The small molecule below binds the protein below.
Small molecule (SMILES): CC(=O)N[C@@H]1[C@@H](O)[C@H](O)[C@@H](CO)O[C@H]1O

Binding-site contacts:
Ligand atom C3 contacts residue ASN376 of chain 1.X at 3.8 Å.
Ligand atom C1 contacts residue ASN376 of chain 1.X at 1.4 Å.
Ligand atom C5 contacts residue ASN376 of chain 1.X at 3.7 Å.
Ligand atom C4 contacts residue ASN376 of chain 1.X at 4.2 Å.
Ligand atom N2 contacts residue ASN376 of chain 1.X at 2.9 Å (h-bond).
Ligand atom C8 contacts residue LYS375 of chain 1.X at 4.3 Å.
Ligand atom C2 contacts residue ASN376 of chain 1.X at 2.5 Å.
Ligand atom C7 contacts residue ASN376 of chain 1.X at 3.5 Å.
Ligand atom O7 contacts residue ASN376 of chain 1.X at 3.8 Å.
Ligand atom O5 contacts residue ASN376 of chain 1.X at 2.4 Å (h-bond).

Sequence of chain 1.X:
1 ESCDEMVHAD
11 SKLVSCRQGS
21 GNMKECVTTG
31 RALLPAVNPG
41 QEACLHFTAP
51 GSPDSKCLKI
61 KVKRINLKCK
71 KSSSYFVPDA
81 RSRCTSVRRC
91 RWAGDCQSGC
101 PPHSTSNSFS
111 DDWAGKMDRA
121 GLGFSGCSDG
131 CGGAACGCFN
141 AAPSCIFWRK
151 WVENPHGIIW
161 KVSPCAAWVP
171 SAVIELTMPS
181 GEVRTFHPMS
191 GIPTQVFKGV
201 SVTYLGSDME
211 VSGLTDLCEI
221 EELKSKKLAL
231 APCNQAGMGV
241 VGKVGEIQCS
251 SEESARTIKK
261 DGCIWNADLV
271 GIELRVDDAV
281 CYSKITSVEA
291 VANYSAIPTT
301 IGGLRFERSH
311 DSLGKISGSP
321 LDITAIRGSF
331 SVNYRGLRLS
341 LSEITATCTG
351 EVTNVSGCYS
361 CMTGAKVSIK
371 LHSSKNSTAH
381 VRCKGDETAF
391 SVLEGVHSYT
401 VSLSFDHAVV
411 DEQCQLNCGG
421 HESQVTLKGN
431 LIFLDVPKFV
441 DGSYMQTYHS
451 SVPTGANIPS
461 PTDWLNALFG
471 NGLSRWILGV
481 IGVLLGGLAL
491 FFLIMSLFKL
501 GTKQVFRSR